Sequence of chain 1.C:
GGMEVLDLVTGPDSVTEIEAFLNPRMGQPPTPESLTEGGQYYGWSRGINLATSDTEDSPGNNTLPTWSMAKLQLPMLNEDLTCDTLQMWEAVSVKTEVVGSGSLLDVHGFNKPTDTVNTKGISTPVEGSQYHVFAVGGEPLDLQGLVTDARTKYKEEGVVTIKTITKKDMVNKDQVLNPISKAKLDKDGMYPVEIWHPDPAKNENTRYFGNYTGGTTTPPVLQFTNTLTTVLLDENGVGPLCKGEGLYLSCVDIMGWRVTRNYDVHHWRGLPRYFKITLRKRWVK

A protein and the small-molecule ligand that binds it are described below.
Small molecule (SMILES): CC(=O)N[C@@H]1[C@@H](O[C@@H]2O[C@H](CO)[C@H](O)[C@H](O[C@]3(C(=O)O)C[C@H](O)[C@@H](NC(C)=O)[C@H]([C@H](O)[C@H](O)CO)O3)[C@H]2O)[C@H](O)[C@@H](CO[C@]2(C(=O)O)C[C@H](O)[C@@H](NC(C)=O)[C@H]([C@H](O)[C@H](O)CO)O2)O[C@H]1O

Binding-site contacts:
Ligand atom C1 contacts residue GLY47 of chain 1.B at 3.8 Å.
Ligand atom C11 contacts residue TYR41 of chain 1.B at 4.0 Å (hydrophobic).
Ligand atom O8 contacts residue ARG46 of chain 1.B at 3.5 Å (salt-bridge).
Ligand atom C6 contacts residue THR63 of chain 1.B at 3.4 Å.
Ligand atom N5 contacts residue TYR41 of chain 1.B at 2.9 Å (h-bond).
Ligand atom C1 contacts residue ARG46 of chain 1.B at 3.5 Å.
Ligand atom C6 contacts residue TYR41 of chain 1.B at 3.6 Å (hydrophobic).
Ligand atom O8 contacts residue SER58 of chain 1.B at 3.7 Å.
Ligand atom C3 contacts residue HIS267 of chain 1.B at 3.7 Å.
Ligand atom O8 contacts residue ASN49 of chain 1.B at 3.8 Å.
Ligand atom O4 contacts residue THR260 of chain 1.B at 3.6 Å.
Ligand atom C6 contacts residue GLY47 of chain 1.B at 3.5 Å.
Ligand atom C10 contacts residue TYR41 of chain 1.B at 3.9 Å (hydrophobic).
Ligand atom C9 contacts residue THR52 of chain 1.B at 3.6 Å.
Ligand atom C4 contacts residue TYR41 of chain 1.B at 3.7 Å (hydrophobic).
Ligand atom O6 contacts residue GLY60 of chain 1.B at 4.0 Å.
Ligand atom C11 contacts residue GLU56 of chain 1.B at 4.0 Å.
Ligand atom O3 contacts residue GLY47 of chain 1.B at 4.0 Å.
Ligand atom C6 contacts residue ASN62 of chain 1.B at 3.4 Å.
Ligand atom O1A contacts residue LYS155 of chain 1.B at 3.6 Å.
Ligand atom C3 contacts residue GLY47 of chain 1.B at 4.0 Å.
Ligand atom O6 contacts residue THR63 of chain 1.B at 3.8 Å.
Ligand atom O9 contacts residue ASN49 of chain 1.B at 3.1 Å (h-bond).
Ligand atom C5 contacts residue TYR41 of chain 1.B at 3.6 Å (hydrophobic).
Ligand atom C11 contacts residue ASP54 of chain 1.C at 3.5 Å.
Ligand atom O1A contacts residue HIS267 of chain 1.B at 3.3 Å.
Ligand atom O10 contacts residue ASN262 of chain 1.B at 3.3 Å (h-bond).
Ligand atom O1B contacts residue ARG46 of chain 1.B at 2.8 Å (salt-bridge).
Ligand atom C4 contacts residue GLY47 of chain 1.B at 3.3 Å.
Ligand atom O4 contacts residue HIS267 of chain 1.B at 2.8 Å (h-bond).
Ligand atom C9 contacts residue LEU50 of chain 1.B at 3.4 Å (hydrophobic).
Ligand atom O1A contacts residue ARG46 of chain 1.B at 3.1 Å (salt-bridge).
Ligand atom C3 contacts residue VAL265 of chain 1.B at 4.1 Å (hydrophobic).
Ligand atom O6 contacts residue ASN62 of chain 1.B at 2.8 Å (h-bond).
Ligand atom O1A contacts residue GLY47 of chain 1.B at 2.8 Å (h-bond).
Ligand atom C4 contacts residue HIS267 of chain 1.B at 3.4 Å.
Ligand atom O4 contacts residue GLY47 of chain 1.B at 2.6 Å (h-bond).
Ligand atom O9 contacts residue LEU50 of chain 1.B at 2.8 Å (h-bond).
Ligand atom O1B contacts residue TYR41 of chain 1.B at 4.0 Å.
Ligand atom C5 contacts residue GLY47 of chain 1.B at 4.0 Å.

Sequence of chain 1.B:
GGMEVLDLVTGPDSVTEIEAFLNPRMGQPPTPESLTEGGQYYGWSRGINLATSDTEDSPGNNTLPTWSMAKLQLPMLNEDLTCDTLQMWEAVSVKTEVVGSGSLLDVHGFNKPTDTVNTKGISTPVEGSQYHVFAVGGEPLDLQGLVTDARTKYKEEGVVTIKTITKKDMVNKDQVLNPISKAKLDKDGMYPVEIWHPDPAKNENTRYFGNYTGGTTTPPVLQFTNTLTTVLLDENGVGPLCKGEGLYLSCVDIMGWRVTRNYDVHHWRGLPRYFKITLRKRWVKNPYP